Sequence of chain 1.I:
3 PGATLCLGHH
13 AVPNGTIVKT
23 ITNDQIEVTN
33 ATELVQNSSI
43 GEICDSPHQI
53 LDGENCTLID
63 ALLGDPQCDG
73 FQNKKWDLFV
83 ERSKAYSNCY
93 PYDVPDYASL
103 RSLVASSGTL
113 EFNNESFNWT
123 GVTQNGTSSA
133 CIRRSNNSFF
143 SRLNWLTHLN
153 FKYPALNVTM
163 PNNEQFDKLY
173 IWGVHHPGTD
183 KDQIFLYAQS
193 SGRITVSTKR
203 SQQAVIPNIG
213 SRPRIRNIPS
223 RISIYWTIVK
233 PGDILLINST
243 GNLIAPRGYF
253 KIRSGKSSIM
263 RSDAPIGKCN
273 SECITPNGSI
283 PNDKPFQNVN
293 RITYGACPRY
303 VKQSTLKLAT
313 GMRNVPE

Binding-site contacts:
Ligand atom C1 contacts residue LEU158 of chain 1.I at 4.5 Å (hydrophobic).
Ligand atom C7 contacts residue ARG195 of chain 1.I at 3.4 Å.
Ligand atom C5 contacts residue ALA157 of chain 1.I at 3.9 Å (hydrophobic).
Ligand atom C8 contacts residue THR197 of chain 1.I at 3.3 Å.
Ligand atom N2 contacts residue ARG195 of chain 1.I at 4.0 Å.
Ligand atom O7 contacts residue ASN240 of chain 1.I at 3.7 Å.
Ligand atom O5 contacts residue ASN240 of chain 1.I at 2.4 Å (h-bond).
Ligand atom C7 contacts residue GLY212 of chain 1.G at 4.4 Å.
Ligand atom C5 contacts residue ASN240 of chain 1.I at 3.4 Å.
Ligand atom N2 contacts residue ILE211 of chain 1.G at 3.5 Å (h-bond).
Ligand atom C2 contacts residue ASN240 of chain 1.I at 2.6 Å.
Ligand atom N2 contacts residue ALA157 of chain 1.I at 4.3 Å.
Ligand atom C3 contacts residue ASN240 of chain 1.I at 3.9 Å.
Ligand atom O7 contacts residue ILE211 of chain 1.G at 4.0 Å.
Ligand atom C2 contacts residue THR242 of chain 1.I at 4.5 Å.
Ligand atom C8 contacts residue ASN240 of chain 1.I at 3.5 Å.
Ligand atom C7 contacts residue ILE211 of chain 1.G at 3.4 Å (hydrophobic).
Ligand atom O7 contacts residue ARG195 of chain 1.I at 2.9 Å (salt-bridge).
Ligand atom O5 contacts residue ASP182 of chain 1.G at 3.5 Å (salt-bridge).
Ligand atom O5 contacts residue LEU158 of chain 1.I at 4.0 Å.
Ligand atom O6 contacts residue ALA157 of chain 1.I at 3.0 Å.
Ligand atom C6 contacts residue ASP182 of chain 1.G at 3.3 Å.
Ligand atom N2 contacts residue GLY212 of chain 1.G at 4.1 Å.
Ligand atom C8 contacts residue ASN210 of chain 1.G at 3.9 Å.
Ligand atom C4 contacts residue ASN240 of chain 1.I at 4.3 Å.
Ligand atom C5 contacts residue ASP182 of chain 1.G at 3.9 Å.
Ligand atom O5 contacts residue ALA157 of chain 1.I at 3.6 Å.
Ligand atom N2 contacts residue ASN240 of chain 1.I at 3.0 Å (h-bond).
Ligand atom C1 contacts residue ASN240 of chain 1.I at 1.4 Å.
Ligand atom C6 contacts residue ASN240 of chain 1.I at 4.1 Å.
Ligand atom C4 contacts residue ASP182 of chain 1.G at 4.4 Å.
Ligand atom C7 contacts residue THR197 of chain 1.I at 4.5 Å.
Ligand atom C4 contacts residue ALA157 of chain 1.I at 3.8 Å (hydrophobic).
Ligand atom O6 contacts residue ASP182 of chain 1.G at 2.2 Å (salt-bridge).
Ligand atom C8 contacts residue ILE211 of chain 1.G at 3.2 Å (hydrophobic).
Ligand atom C7 contacts residue ASN240 of chain 1.I at 3.1 Å.
Ligand atom C8 contacts residue ARG195 of chain 1.I at 4.0 Å.
Ligand atom C8 contacts residue GLY212 of chain 1.G at 3.8 Å.
Ligand atom C6 contacts residue ALA157 of chain 1.I at 3.8 Å (hydrophobic).

Sequence of chain 1.G:
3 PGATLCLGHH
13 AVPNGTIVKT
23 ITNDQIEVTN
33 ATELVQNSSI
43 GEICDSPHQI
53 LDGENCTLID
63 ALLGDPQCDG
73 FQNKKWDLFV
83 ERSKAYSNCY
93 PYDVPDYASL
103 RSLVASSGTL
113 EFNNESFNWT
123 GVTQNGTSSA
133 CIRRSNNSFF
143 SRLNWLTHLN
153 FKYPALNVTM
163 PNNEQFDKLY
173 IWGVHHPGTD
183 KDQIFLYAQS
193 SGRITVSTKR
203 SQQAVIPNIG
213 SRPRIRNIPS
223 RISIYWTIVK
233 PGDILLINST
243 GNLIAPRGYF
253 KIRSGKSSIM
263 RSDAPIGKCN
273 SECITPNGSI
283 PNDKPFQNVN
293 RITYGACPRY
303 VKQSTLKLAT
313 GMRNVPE

A protein and the small-molecule ligand that binds it are described below.
Small molecule (SMILES): CC(=O)N[C@H]1[C@H](O[C@H]2[C@H](O)[C@@H](NC(C)=O)CO[C@@H]2CO)O[C@H](CO)[C@@H](O[C@@H]2O[C@H](CO)[C@@H](O)[C@H](O)[C@@H]2O)[C@@H]1O